Sequence of chain 3.A:
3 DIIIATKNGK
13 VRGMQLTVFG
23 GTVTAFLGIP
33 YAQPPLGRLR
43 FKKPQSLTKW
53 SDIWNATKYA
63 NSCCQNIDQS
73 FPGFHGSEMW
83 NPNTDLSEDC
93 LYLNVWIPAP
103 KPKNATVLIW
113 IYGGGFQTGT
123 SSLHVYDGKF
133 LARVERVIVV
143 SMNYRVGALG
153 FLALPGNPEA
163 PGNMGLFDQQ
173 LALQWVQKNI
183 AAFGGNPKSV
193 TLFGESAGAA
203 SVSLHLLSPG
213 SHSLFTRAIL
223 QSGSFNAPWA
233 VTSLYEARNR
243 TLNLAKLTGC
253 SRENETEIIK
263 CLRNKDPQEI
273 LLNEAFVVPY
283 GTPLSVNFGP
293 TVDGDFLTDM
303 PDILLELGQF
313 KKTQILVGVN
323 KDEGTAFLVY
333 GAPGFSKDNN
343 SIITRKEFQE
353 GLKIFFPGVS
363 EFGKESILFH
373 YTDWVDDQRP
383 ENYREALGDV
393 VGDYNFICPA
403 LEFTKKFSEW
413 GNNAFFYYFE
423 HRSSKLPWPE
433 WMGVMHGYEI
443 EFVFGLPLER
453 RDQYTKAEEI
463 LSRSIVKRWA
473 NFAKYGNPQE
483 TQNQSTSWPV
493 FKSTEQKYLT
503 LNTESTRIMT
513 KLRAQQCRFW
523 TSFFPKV

This protein binds this small molecule.
Small molecule (SMILES): CC(=O)N[C@H]1CO[C@H](CO[C@@H]2O[C@@H](C)[C@@H](O)[C@@H](O)[C@@H]2O)[C@@H](O)[C@@H]1O

Binding-site contacts:
Ligand atom C4 contacts residue SER191 of chain 3.A at 4.0 Å.
Ligand atom C8 contacts residue LYS105 of chain 3.A at 4.2 Å.
Ligand atom N2 contacts residue ASN106 of chain 3.A at 3.0 Å (h-bond).
Ligand atom C3 contacts residue LYS190 of chain 3.A at 3.6 Å.
Ligand atom C8 contacts residue ASN106 of chain 3.A at 4.3 Å.
Ligand atom C6 contacts residue ASN188 of chain 3.A at 4.4 Å.
Ligand atom C6 contacts residue LYS190 of chain 3.A at 4.4 Å.
Ligand atom C5 contacts residue LYS190 of chain 3.A at 3.4 Å.
Ligand atom C3 contacts residue ASN106 of chain 3.A at 3.9 Å.
Ligand atom O5 contacts residue ASN106 of chain 3.A at 2.4 Å (h-bond).
Ligand atom C5 contacts residue ASN188 of chain 3.A at 4.3 Å.
Ligand atom C1 contacts residue LYS190 of chain 3.A at 3.7 Å.
Ligand atom O6 contacts residue ASN188 of chain 3.A at 3.4 Å (h-bond).
Ligand atom C5 contacts residue ASN106 of chain 3.A at 3.7 Å.
Ligand atom O3 contacts residue SER191 of chain 3.A at 4.0 Å.
Ligand atom C4 contacts residue ASN188 of chain 3.A at 4.2 Å.
Ligand atom O7 contacts residue LYS105 of chain 3.A at 4.4 Å.
Ligand atom O7 contacts residue ASN106 of chain 3.A at 3.0 Å (h-bond).
Ligand atom C5 contacts residue LYS190 of chain 3.A at 3.3 Å.
Ligand atom C2 contacts residue LYS190 of chain 3.A at 4.1 Å.
Ligand atom C1 contacts residue ASN188 of chain 3.A at 4.3 Å.
Ligand atom C7 contacts residue ASN106 of chain 3.A at 3.2 Å.
Ligand atom O3 contacts residue LYS476 of chain 3.A at 4.3 Å.
Ligand atom O2 contacts residue ASN188 of chain 3.A at 4.0 Å.
Ligand atom C4 contacts residue LYS190 of chain 3.A at 3.8 Å.
Ligand atom C1 contacts residue ASN106 of chain 3.A at 1.4 Å.
Ligand atom C4 contacts residue ASN106 of chain 3.A at 4.3 Å.
Ligand atom C3 contacts residue SER191 of chain 3.A at 4.0 Å.
Ligand atom C6 contacts residue LYS190 of chain 3.A at 3.4 Å.
Ligand atom C4 contacts residue LYS190 of chain 3.A at 3.7 Å.
Ligand atom O3 contacts residue ASN188 of chain 3.A at 4.0 Å.
Ligand atom O4 contacts residue LYS190 of chain 3.A at 3.8 Å.
Ligand atom C2 contacts residue ASN188 of chain 3.A at 4.0 Å.
Ligand atom O5 contacts residue ASN188 of chain 3.A at 3.8 Å.
Ligand atom C2 contacts residue ASN106 of chain 3.A at 2.5 Å.
Ligand atom O5 contacts residue LYS190 of chain 3.A at 3.9 Å.
Ligand atom C1 contacts residue ASN188 of chain 3.A at 4.1 Å.
Ligand atom C3 contacts residue ASN188 of chain 3.A at 3.3 Å.
Ligand atom O6 contacts residue LYS190 of chain 3.A at 4.3 Å.